Sequence of chain 1.A:
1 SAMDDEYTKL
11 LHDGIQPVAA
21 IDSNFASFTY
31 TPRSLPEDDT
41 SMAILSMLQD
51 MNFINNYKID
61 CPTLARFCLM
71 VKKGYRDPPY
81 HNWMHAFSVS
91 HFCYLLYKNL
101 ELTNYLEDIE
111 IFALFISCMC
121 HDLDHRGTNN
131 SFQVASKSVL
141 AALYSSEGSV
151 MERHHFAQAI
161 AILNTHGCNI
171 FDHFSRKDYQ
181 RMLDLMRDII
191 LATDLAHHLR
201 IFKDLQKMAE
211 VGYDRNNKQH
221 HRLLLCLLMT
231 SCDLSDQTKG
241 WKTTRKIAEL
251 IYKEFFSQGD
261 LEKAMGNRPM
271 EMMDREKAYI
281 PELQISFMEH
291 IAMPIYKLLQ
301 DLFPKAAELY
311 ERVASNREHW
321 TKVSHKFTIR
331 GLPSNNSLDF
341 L

Binding-site contacts:
Ligand atom C6 contacts residue MET272 of chain 1.A at 3.9 Å (hydrophobic).
Ligand atom C12 contacts residue GLN284 of chain 1.A at 3.5 Å.
Ligand atom CL3 contacts residue HIS81 of chain 1.A at 3.8 Å.
Ligand atom C12 contacts residue PHE287 of chain 1.A at 3.4 Å (hydrophobic).
Ligand atom C21 contacts residue HIS81 of chain 1.A at 3.9 Å.
Ligand atom C32 contacts residue MET270 of chain 1.A at 2.6 Å (hydrophobic).
Ligand atom C9 contacts residue PHE287 of chain 1.A at 3.3 Å (hydrophobic).
Ligand atom N29 contacts residue MET272 of chain 1.A at 3.7 Å.
Ligand atom C8 contacts residue GLN284 of chain 1.A at 3.9 Å.
Ligand atom C27 contacts residue ASP233 of chain 1.A at 3.1 Å.
Ligand atom C6 contacts residue PHE255 of chain 1.A at 3.9 Å (hydrophobic).
Ligand atom C27 contacts residue THR193 of chain 1.A at 3.1 Å.
Ligand atom C36 contacts residue LEU195 of chain 1.A at 3.6 Å (hydrophobic).
Ligand atom C2 contacts residue PHE287 of chain 1.A at 3.4 Å (hydrophobic).
Ligand atom N15 contacts residue TYR80 of chain 1.A at 3.9 Å.
Ligand atom C38 contacts residue MET270 of chain 1.A at 3.4 Å (hydrophobic).
Ligand atom C26 contacts residue THR193 of chain 1.A at 3.0 Å.
Ligand atom C12 contacts residue GLN237 of chain 1.A at 3.2 Å.
Ligand atom C9 contacts residue ILE251 of chain 1.A at 4.0 Å (hydrophobic).
Ligand atom C34 contacts residue LEU195 of chain 1.A at 3.8 Å (hydrophobic).
Ligand atom C3 contacts residue PHE287 of chain 1.A at 3.5 Å (hydrophobic).
Ligand atom C33 contacts residue MET270 of chain 1.A at 3.6 Å (hydrophobic).
Ligand atom C35 contacts residue LEU195 of chain 1.A at 3.0 Å (hydrophobic).
Ligand atom CL3 contacts residue PHE255 of chain 1.A at 3.6 Å.
Ligand atom N10 contacts residue PHE287 of chain 1.A at 3.5 Å.
Ligand atom C31 contacts residue MET270 of chain 1.A at 3.2 Å (hydrophobic).
Ligand atom N14 contacts residue PHE287 of chain 1.A at 3.6 Å.
Ligand atom C5 contacts residue PHE255 of chain 1.A at 3.9 Å (hydrophobic).
Ligand atom N7 contacts residue PHE287 of chain 1.A at 3.4 Å.
Ligand atom C8 contacts residue PHE287 of chain 1.A at 3.2 Å (hydrophobic).
Ligand atom C31 contacts residue MET272 of chain 1.A at 3.1 Å (hydrophobic).
Ligand atom C25 contacts residue THR193 of chain 1.A at 3.7 Å.
Ligand atom O24 contacts residue THR193 of chain 1.A at 3.2 Å (h-bond).
Ligand atom C39 contacts residue LEU195 of chain 1.A at 3.6 Å (hydrophobic).
Ligand atom CL3 contacts residue ILE251 of chain 1.A at 3.2 Å.
Ligand atom C18 contacts residue LEU234 of chain 1.A at 3.9 Å (hydrophobic).
Ligand atom C37 contacts residue LEU195 of chain 1.A at 3.4 Å (hydrophobic).
Ligand atom N7 contacts residue GLN284 of chain 1.A at 3.1 Å (h-bond).
Ligand atom C1 contacts residue PHE287 of chain 1.A at 3.6 Å (hydrophobic).
Ligand atom N15 contacts residue LEU234 of chain 1.A at 3.6 Å.

A protein and the small-molecule ligand that binds it are described below.
Small molecule (SMILES): Cc1nc2ccc(C(=O)NC34CC5CC(CC(C5)C3)C4)cc2n2c(-c3cc(OCC(C)C)ccc3Cl)nnc12